This small molecule binds to this protein.
Small molecule (SMILES): COC[C@@H]1O[C@H](O[C@@H]2C3=C(C(C)C)CC[C@]3(C)/C=C3\[C@@H](CC[C@]3(O)COC)[C@@H](C)[C@H]2O)[C@H](O)[C@H]2O[C@H]3O[C@@]12OC3(C)CCOC=O

Binding-site contacts:
Ligand atom OAK contacts residue VAL5 of chain 1.D at 2.9 Å (h-bond).
Ligand atom CAR contacts residue PRO174 of chain 1.B at 3.8 Å (hydrophobic).
Ligand atom OAI contacts residue ASP222 of chain 1.B at 3.0 Å (salt-bridge).
Ligand atom CAB contacts residue MET130 of chain 1.B at 4.0 Å (hydrophobic).
Ligand atom CAF contacts residue SER52 of chain 1.B at 4.2 Å.
Ligand atom OBA contacts residue ASN49 of chain 1.B at 4.2 Å.
Ligand atom CAU contacts residue LYS129 of chain 1.B at 4.2 Å.
Ligand atom CAB contacts residue PHE126 of chain 1.B at 3.6 Å (hydrophobic).
Ligand atom CAF contacts residue ASN49 of chain 1.B at 3.7 Å.
Ligand atom CBL contacts residue ASN49 of chain 1.B at 3.4 Å.
Ligand atom OAJ contacts residue PRO174 of chain 1.B at 4.1 Å.
Ligand atom CBJ contacts residue ASP222 of chain 1.B at 3.3 Å.
Ligand atom CBQ contacts residue ASP222 of chain 1.B at 3.8 Å.
Ligand atom OAJ contacts residue ASP222 of chain 1.B at 2.8 Å (salt-bridge).
Ligand atom OAV contacts residue VAL53 of chain 1.B at 4.0 Å.
Ligand atom CAR contacts residue ILE226 of chain 1.B at 3.9 Å (hydrophobic).
Ligand atom CBG contacts residue ASP222 of chain 1.B at 3.7 Å.
Ligand atom OAV contacts residue ASN49 of chain 1.B at 4.1 Å.
Ligand atom OAY contacts residue ASN49 of chain 1.B at 3.9 Å.
Ligand atom CAD contacts residue ASP222 of chain 1.B at 3.7 Å.
Ligand atom CAM contacts residue SER52 of chain 1.B at 4.2 Å.
Ligand atom CBL contacts residue ASP222 of chain 1.B at 4.1 Å.
Ligand atom OAK contacts residue LYS129 of chain 1.B at 3.0 Å (salt-bridge).
Ligand atom CAC contacts residue ILE226 of chain 1.B at 4.1 Å (hydrophobic).
Ligand atom CAC contacts residue VAL5 of chain 1.D at 3.9 Å (hydrophobic).
Ligand atom CAE contacts residue PHE126 of chain 1.B at 3.8 Å (hydrophobic).
Ligand atom OAW contacts residue LYS129 of chain 1.B at 3.2 Å (salt-bridge).
Ligand atom OBA contacts residue ASP222 of chain 1.B at 3.1 Å (salt-bridge).
Ligand atom CAU contacts residue PHE126 of chain 1.B at 3.6 Å (hydrophobic).
Ligand atom CAE contacts residue ASN49 of chain 1.B at 3.8 Å.
Ligand atom CAS contacts residue LYS129 of chain 1.B at 4.0 Å.
Ligand atom CBS contacts residue VAL5 of chain 1.D at 4.1 Å (hydrophobic).
Ligand atom CBI contacts residue ASP222 of chain 1.B at 4.0 Å.
Ligand atom CAB contacts residue LYS129 of chain 1.B at 3.8 Å.
Ligand atom CBQ contacts residue ASN49 of chain 1.B at 4.0 Å.
Ligand atom CAC contacts residue LEU225 of chain 1.B at 3.9 Å (hydrophobic).
Ligand atom CAT contacts residue VAL53 of chain 1.B at 4.0 Å (hydrophobic).
Ligand atom CBS contacts residue LYS129 of chain 1.B at 4.0 Å.
Ligand atom CBN contacts residue ASP222 of chain 1.B at 3.9 Å.
Ligand atom CAO contacts residue VAL5 of chain 1.D at 4.2 Å (hydrophobic).

Sequence of chain 1.B:
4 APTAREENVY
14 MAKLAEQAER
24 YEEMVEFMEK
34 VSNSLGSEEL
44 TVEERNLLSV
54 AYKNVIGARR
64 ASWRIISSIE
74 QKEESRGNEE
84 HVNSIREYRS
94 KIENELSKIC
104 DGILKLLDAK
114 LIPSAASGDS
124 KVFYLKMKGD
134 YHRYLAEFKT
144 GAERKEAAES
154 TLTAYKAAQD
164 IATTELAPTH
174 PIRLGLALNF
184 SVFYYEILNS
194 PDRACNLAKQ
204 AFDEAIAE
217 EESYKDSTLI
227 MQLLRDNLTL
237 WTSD

Sequence of chain 1.D:
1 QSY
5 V